Sequence of chain 3.F:
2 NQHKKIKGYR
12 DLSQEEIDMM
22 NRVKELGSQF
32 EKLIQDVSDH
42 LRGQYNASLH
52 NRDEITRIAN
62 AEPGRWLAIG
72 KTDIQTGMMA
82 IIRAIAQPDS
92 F

Sequence of chain 3.E:
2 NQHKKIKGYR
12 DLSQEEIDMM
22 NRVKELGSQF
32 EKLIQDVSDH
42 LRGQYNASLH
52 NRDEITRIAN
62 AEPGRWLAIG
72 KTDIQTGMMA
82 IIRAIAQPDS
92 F

Binding-site contacts:
Ligand atom O2P contacts residue MET80 of chain 3.E at 3.1 Å.
Ligand atom C8 contacts residue TYR10 of chain 3.E at 3.5 Å (hydrophobic).
Ligand atom N9 contacts residue ALA87 of chain 3.F at 3.5 Å.
Ligand atom O5' contacts residue 3GP1 of chain 3.MA at 1.6 Å.
Ligand atom C2 contacts residue TYR10 of chain 3.F at 3.5 Å (hydrophobic).
Ligand atom C5' contacts residue MET80 of chain 3.F at 3.4 Å (hydrophobic).
Ligand atom O5' contacts residue ILE83 of chain 3.F at 3.2 Å.
Ligand atom O4' contacts residue ILE83 of chain 3.F at 3.6 Å.
Ligand atom N6 contacts residue TYR10 of chain 3.F at 3.5 Å.
Ligand atom N3 contacts residue ALA87 of chain 3.F at 3.2 Å.
Ligand atom C1' contacts residue PRO89 of chain 3.F at 3.5 Å (hydrophobic).
Ligand atom O3P contacts residue TYR10 of chain 3.F at 3.0 Å (h-bond).
Ligand atom C2' contacts residue TYR10 of chain 3.F at 3.1 Å (hydrophobic).
Ligand atom C3' contacts residue 3GP1 of chain 3.MA at 3.0 Å.
Ligand atom O4' contacts residue ARG84 of chain 3.F at 3.6 Å.
Ligand atom N1 contacts residue TYR10 of chain 3.F at 3.5 Å.
Ligand atom O3P contacts residue LYS25 of chain 3.E at 3.0 Å (salt-bridge).
Ligand atom O3P contacts residue 3GP1 of chain 3.MA at 2.5 Å (h-bond).
Ligand atom P contacts residue 3GP1 of chain 3.MA at 1.6 Å.
Ligand atom O5' contacts residue TYR10 of chain 3.E at 3.3 Å (h-bond).
Ligand atom C2' contacts residue PRO89 of chain 3.F at 3.6 Å (hydrophobic).
Ligand atom C5 contacts residue TYR10 of chain 3.F at 3.3 Å (hydrophobic).
Ligand atom N1 contacts residue ARG11 of chain 3.F at 3.2 Å (salt-bridge).
Ligand atom N9 contacts residue TYR10 of chain 3.F at 3.3 Å (h-bond).
Ligand atom O2P contacts residue 3GP1 of chain 3.MA at 2.5 Å (h-bond).
Ligand atom N3 contacts residue PRO89 of chain 3.F at 3.2 Å.
Ligand atom C3' contacts residue TYR10 of chain 3.F at 3.2 Å (hydrophobic).
Ligand atom C6 contacts residue TYR10 of chain 3.F at 3.4 Å (hydrophobic).
Ligand atom O2' contacts residue PRO89 of chain 3.F at 3.0 Å.
Ligand atom C6 contacts residue LEU13 of chain 3.F at 3.6 Å (hydrophobic).
Ligand atom C5' contacts residue 3GP1 of chain 3.MA at 2.6 Å.
Ligand atom N3 contacts residue TYR10 of chain 3.F at 3.5 Å.
Ligand atom N6 contacts residue LEU13 of chain 3.F at 3.2 Å.
Ligand atom C8 contacts residue TYR10 of chain 3.F at 3.0 Å (hydrophobic).
Ligand atom O3' contacts residue 3GP1 of chain 3.MA at 2.4 Å (h-bond).
Ligand atom O2P contacts residue ILE83 of chain 3.E at 3.6 Å.
Ligand atom C4 contacts residue ALA87 of chain 3.F at 3.3 Å (hydrophobic).
Ligand atom N7 contacts residue TYR10 of chain 3.F at 3.2 Å.
Ligand atom C4 contacts residue TYR10 of chain 3.F at 3.2 Å (hydrophobic).
Ligand atom N1 contacts residue LEU13 of chain 3.F at 3.6 Å.

This small molecule binds to this protein.
Small molecule (SMILES): Nc1ncnc2c1ncn2[C@@H]1O[C@H](CO)[C@@H](OP(=O)(O)O)[C@H]1O